Sequence of chain 1.B:
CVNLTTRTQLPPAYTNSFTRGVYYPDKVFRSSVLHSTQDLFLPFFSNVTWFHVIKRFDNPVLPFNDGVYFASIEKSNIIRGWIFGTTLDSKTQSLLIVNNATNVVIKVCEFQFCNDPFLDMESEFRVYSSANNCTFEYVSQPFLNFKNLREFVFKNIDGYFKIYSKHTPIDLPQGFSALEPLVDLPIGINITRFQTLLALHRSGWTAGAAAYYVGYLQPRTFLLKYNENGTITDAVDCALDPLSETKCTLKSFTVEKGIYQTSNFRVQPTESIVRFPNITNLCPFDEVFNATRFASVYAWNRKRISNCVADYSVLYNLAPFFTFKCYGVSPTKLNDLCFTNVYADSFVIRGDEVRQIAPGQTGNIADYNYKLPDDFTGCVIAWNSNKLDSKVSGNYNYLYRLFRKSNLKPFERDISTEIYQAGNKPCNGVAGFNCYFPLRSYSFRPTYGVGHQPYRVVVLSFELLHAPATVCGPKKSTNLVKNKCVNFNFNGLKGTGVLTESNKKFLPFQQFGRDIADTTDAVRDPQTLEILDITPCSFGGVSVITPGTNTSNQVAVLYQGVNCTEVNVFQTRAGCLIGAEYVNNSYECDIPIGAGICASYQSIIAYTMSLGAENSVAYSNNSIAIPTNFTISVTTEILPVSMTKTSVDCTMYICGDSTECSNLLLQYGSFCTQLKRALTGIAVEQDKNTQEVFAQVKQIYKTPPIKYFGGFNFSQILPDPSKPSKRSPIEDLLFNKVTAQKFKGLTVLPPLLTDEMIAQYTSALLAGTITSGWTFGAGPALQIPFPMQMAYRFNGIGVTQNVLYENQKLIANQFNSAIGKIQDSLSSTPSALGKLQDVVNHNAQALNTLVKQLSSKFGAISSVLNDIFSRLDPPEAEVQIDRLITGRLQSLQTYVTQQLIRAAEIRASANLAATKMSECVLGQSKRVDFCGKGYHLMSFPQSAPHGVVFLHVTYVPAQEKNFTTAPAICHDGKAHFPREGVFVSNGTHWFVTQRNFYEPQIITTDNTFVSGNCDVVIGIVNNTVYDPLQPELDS

This small molecule binds to this protein.
Small molecule (SMILES): CC(=O)N[C@H]1[C@H](O[C@H]2[C@H](O)[C@@H](NC(C)=O)CO[C@@H]2CO)O[C@H](CO)[C@@H](O)[C@@H]1O

Binding-site contacts:
Ligand atom C5 contacts residue PHE1100 of chain 1.B at 3.7 Å (hydrophobic).
Ligand atom C8 contacts residue THR1097 of chain 1.B at 4.2 Å.
Ligand atom C5 contacts residue ASN1095 of chain 1.B at 3.7 Å.
Ligand atom C1 contacts residue PHE1100 of chain 1.B at 4.2 Å (hydrophobic).
Ligand atom C7 contacts residue ASN1095 of chain 1.B at 3.4 Å.
Ligand atom O3 contacts residue THR1097 of chain 1.B at 4.4 Å.
Ligand atom C4 contacts residue ASN1095 of chain 1.B at 4.2 Å.
Ligand atom O7 contacts residue HIS1098 of chain 1.B at 3.8 Å.
Ligand atom C7 contacts residue HIS1098 of chain 1.B at 4.0 Å.
Ligand atom O4 contacts residue HIS1098 of chain 1.B at 3.5 Å (h-bond).
Ligand atom C2 contacts residue HIS1098 of chain 1.B at 4.4 Å.
Ligand atom C6 contacts residue PHE1100 of chain 1.B at 3.5 Å (hydrophobic).
Ligand atom C2 contacts residue THR1097 of chain 1.B at 3.9 Å.
Ligand atom C7 contacts residue THR1097 of chain 1.B at 4.3 Å.
Ligand atom C3 contacts residue THR1097 of chain 1.B at 3.8 Å.
Ligand atom C1 contacts residue HIS1098 of chain 1.B at 4.1 Å.
Ligand atom C3 contacts residue ASN1095 of chain 1.B at 3.8 Å.
Ligand atom O5 contacts residue ASN1095 of chain 1.B at 2.4 Å (h-bond).
Ligand atom C1 contacts residue ASN1095 of chain 1.B at 1.4 Å.
Ligand atom O5 contacts residue PHE1100 of chain 1.B at 3.6 Å.
Ligand atom N2 contacts residue THR1097 of chain 1.B at 3.3 Å (h-bond).
Ligand atom N2 contacts residue ASN1095 of chain 1.B at 2.8 Å (h-bond).
Ligand atom C4 contacts residue HIS1098 of chain 1.B at 3.6 Å.
Ligand atom O7 contacts residue ASN1095 of chain 1.B at 3.8 Å.
Ligand atom C8 contacts residue ASN1095 of chain 1.B at 3.8 Å.
Ligand atom N2 contacts residue HIS1098 of chain 1.B at 4.5 Å.
Ligand atom C8 contacts residue HIS1098 of chain 1.B at 4.4 Å.
Ligand atom C6 contacts residue HIS1098 of chain 1.B at 4.3 Å.
Ligand atom C3 contacts residue HIS1098 of chain 1.B at 3.6 Å.
Ligand atom C2 contacts residue ASN1095 of chain 1.B at 2.5 Å.
Ligand atom C5 contacts residue HIS1098 of chain 1.B at 3.3 Å.
Ligand atom C1 contacts residue THR1097 of chain 1.B at 4.1 Å.
Ligand atom O5 contacts residue HIS1098 of chain 1.B at 4.1 Å.